Binding-site contacts:
Ligand atom O7 contacts residue ASN337 of chain 1.C at 3.1 Å (h-bond).
Ligand atom C8 contacts residue ASN337 of chain 1.C at 4.4 Å.
Ligand atom C2 contacts residue ASN337 of chain 1.C at 2.4 Å.
Ligand atom C1 contacts residue ASN337 of chain 1.C at 1.4 Å.
Ligand atom O5 contacts residue ASN337 of chain 1.C at 2.4 Å (h-bond).
Ligand atom N2 contacts residue ASN337 of chain 1.C at 2.9 Å (h-bond).
Ligand atom C5 contacts residue ASN337 of chain 1.C at 3.7 Å.
Ligand atom C8 contacts residue ASN364 of chain 1.C at 4.2 Å.
Ligand atom C4 contacts residue ASN337 of chain 1.C at 4.2 Å.
Ligand atom C3 contacts residue ASN337 of chain 1.C at 3.8 Å.
Ligand atom C7 contacts residue ASN337 of chain 1.C at 3.2 Å.
Ligand atom O7 contacts residue PHE365 of chain 1.C at 4.2 Å.
Ligand atom C7 contacts residue PHE365 of chain 1.C at 4.4 Å (hydrophobic).
Ligand atom C8 contacts residue PHE365 of chain 1.C at 3.6 Å (hydrophobic).

This protein binds this small molecule.
Small molecule (SMILES): CC(=O)N[C@@H]1[C@@H](O)[C@H](O)[C@@H](CO)O[C@H]1O

Sequence of chain 1.C:
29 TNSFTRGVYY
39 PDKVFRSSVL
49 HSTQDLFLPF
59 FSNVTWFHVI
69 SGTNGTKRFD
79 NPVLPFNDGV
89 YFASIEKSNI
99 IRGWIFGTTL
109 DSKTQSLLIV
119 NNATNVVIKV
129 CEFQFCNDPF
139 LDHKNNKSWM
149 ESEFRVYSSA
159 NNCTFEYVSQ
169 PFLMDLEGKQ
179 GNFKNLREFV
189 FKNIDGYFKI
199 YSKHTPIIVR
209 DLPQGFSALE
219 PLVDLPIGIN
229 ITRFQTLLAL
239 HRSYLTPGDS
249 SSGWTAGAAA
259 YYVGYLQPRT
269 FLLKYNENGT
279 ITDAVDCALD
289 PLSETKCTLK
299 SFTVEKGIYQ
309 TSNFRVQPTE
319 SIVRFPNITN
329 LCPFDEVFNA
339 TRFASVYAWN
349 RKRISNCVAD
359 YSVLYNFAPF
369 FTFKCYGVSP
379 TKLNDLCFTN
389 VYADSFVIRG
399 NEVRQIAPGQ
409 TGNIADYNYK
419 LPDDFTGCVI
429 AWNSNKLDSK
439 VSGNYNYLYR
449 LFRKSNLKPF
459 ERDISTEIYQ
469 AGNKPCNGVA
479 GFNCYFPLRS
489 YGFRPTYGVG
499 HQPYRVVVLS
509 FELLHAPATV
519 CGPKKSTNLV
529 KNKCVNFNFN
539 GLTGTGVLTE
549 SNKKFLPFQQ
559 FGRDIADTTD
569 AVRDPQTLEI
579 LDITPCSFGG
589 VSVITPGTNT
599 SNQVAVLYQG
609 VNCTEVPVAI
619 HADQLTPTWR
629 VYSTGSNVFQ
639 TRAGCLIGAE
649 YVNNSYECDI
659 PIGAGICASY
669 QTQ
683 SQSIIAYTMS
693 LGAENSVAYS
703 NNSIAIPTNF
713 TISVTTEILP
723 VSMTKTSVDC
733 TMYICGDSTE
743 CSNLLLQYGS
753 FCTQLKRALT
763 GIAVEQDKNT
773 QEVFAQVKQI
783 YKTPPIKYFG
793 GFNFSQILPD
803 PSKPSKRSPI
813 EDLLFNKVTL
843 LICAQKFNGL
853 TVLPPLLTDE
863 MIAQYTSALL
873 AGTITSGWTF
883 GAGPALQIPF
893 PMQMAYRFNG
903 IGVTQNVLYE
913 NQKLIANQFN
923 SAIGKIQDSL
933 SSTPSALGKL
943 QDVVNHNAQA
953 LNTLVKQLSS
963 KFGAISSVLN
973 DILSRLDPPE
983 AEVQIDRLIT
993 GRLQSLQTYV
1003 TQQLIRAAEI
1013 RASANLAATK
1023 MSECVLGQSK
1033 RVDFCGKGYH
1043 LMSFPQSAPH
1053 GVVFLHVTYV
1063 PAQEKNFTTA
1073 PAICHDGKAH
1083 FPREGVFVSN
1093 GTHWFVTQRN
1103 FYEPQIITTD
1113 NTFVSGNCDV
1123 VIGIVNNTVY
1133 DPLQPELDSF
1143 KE